Binding-site contacts:
Ligand atom O2' contacts residue PO41 of chain 1.G at 3.2 Å (h-bond).
Ligand atom C4' contacts residue PO41 of chain 1.G at 3.2 Å.
Ligand atom C9 contacts residue THR90 of chain 1.B at 3.5 Å.
Ligand atom C4' contacts residue ARG43 of chain 1.A at 3.4 Å.
Ligand atom O5' contacts residue HIS4 of chain 1.A at 3.2 Å (h-bond).
Ligand atom C8 contacts residue SER203 of chain 1.B at 3.4 Å.
Ligand atom C5' contacts residue ARG43 of chain 1.A at 3.7 Å.
Ligand atom O3' contacts residue PO41 of chain 1.G at 2.5 Å (h-bond).
Ligand atom C8 contacts residue CYS91 of chain 1.B at 3.6 Å (hydrophobic).
Ligand atom C1' contacts residue PO41 of chain 1.G at 3.4 Å.
Ligand atom N4' contacts residue ARG43 of chain 1.A at 3.7 Å.
Ligand atom C5' contacts residue HIS4 of chain 1.A at 3.3 Å.
Ligand atom N7 contacts residue GLY92 of chain 1.B at 3.6 Å.
Ligand atom C2' contacts residue MET180 of chain 1.B at 3.5 Å (hydrophobic).
Ligand atom C5' contacts residue MET64 of chain 1.B at 3.4 Å (hydrophobic).
Ligand atom O2' contacts residue GLU181 of chain 1.B at 2.6 Å (salt-bridge).
Ligand atom C8 contacts residue THR90 of chain 1.B at 3.6 Å.
Ligand atom O3' contacts residue GLU181 of chain 1.B at 2.6 Å (salt-bridge).
Ligand atom O2' contacts residue GLU179 of chain 1.B at 3.5 Å.
Ligand atom N3 contacts residue MET180 of chain 1.B at 3.5 Å.
Ligand atom C5 contacts residue ASP204 of chain 1.B at 3.7 Å.
Ligand atom O2' contacts residue ARG87 of chain 1.B at 3.4 Å (salt-bridge).
Ligand atom C3' contacts residue PO41 of chain 1.G at 3.5 Å.
Ligand atom C3' contacts residue GLU181 of chain 1.B at 3.5 Å.
Ligand atom C4 contacts residue VAL178 of chain 1.B at 3.7 Å (hydrophobic).
Ligand atom C1' contacts residue THR90 of chain 1.B at 3.1 Å.
Ligand atom C5 contacts residue PHE159 of chain 1.B at 3.7 Å (hydrophobic).
Ligand atom C6 contacts residue PHE159 of chain 1.B at 3.6 Å (hydrophobic).
Ligand atom N7 contacts residue SER203 of chain 1.B at 3.5 Å (h-bond).
Ligand atom O2' contacts residue MET180 of chain 1.B at 3.0 Å (h-bond).
Ligand atom C2 contacts residue PHE159 of chain 1.B at 3.5 Å (hydrophobic).
Ligand atom N7 contacts residue ASP204 of chain 1.B at 2.9 Å (salt-bridge).
Ligand atom N7 contacts residue CYS91 of chain 1.B at 3.5 Å.
Ligand atom O5' contacts residue PHE159 of chain 1.B at 3.2 Å.
Ligand atom N4' contacts residue PO41 of chain 1.G at 3.1 Å (h-bond).
Ligand atom N3 contacts residue GLU179 of chain 1.B at 3.7 Å.
Ligand atom N1 contacts residue PHE159 of chain 1.B at 3.6 Å.
Ligand atom N4' contacts residue THR90 of chain 1.B at 3.3 Å (h-bond).
Ligand atom N6 contacts residue ASP204 of chain 1.B at 3.0 Å (salt-bridge).
Ligand atom O3' contacts residue MET64 of chain 1.B at 3.6 Å.

Sequence of chain 1.A:
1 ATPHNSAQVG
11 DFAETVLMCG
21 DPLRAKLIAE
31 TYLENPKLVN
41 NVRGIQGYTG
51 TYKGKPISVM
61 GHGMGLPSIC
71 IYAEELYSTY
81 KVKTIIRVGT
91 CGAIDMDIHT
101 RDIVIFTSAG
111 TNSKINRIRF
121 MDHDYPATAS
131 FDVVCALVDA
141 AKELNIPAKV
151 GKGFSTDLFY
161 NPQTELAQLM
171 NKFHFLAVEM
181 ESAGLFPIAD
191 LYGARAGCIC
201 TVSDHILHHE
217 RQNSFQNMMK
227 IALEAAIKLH

A small-molecule ligand and the protein it binds are described below.
Small molecule (SMILES): Nc1ncnc2c([C@@H]3N[C@H](CO)[C@@H](O)[C@H]3O)c[nH]c12

Sequence of chain 1.B:
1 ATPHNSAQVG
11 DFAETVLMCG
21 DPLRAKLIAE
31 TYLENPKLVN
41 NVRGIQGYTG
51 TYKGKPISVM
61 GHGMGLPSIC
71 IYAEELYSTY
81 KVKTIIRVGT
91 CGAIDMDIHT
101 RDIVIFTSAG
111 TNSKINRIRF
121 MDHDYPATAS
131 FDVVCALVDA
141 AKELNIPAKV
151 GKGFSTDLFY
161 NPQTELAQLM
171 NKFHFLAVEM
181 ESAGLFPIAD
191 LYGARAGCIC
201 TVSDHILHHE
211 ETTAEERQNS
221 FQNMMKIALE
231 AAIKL